Binding-site contacts:
Ligand atom N2 contacts residue ASN59 of chain 2.A at 2.8 Å (h-bond).
Ligand atom C5 contacts residue SER61 of chain 2.A at 3.9 Å.
Ligand atom C2 contacts residue SER61 of chain 2.A at 4.5 Å.
Ligand atom C2 contacts residue ASN59 of chain 2.A at 2.4 Å.
Ligand atom O5 contacts residue ASN59 of chain 2.A at 2.4 Å (h-bond).
Ligand atom C1 contacts residue ASN59 of chain 2.A at 1.5 Å.
Ligand atom C5 contacts residue ASN59 of chain 2.A at 3.7 Å.
Ligand atom O7 contacts residue ASN59 of chain 2.A at 2.9 Å (h-bond).
Ligand atom O5 contacts residue SER61 of chain 2.A at 3.6 Å.
Ligand atom C6 contacts residue THR62 of chain 2.A at 4.1 Å.
Ligand atom C1 contacts residue SER61 of chain 2.A at 3.3 Å.
Ligand atom C5 contacts residue THR62 of chain 2.A at 4.3 Å.
Ligand atom C7 contacts residue ASN59 of chain 2.A at 3.2 Å.
Ligand atom C4 contacts residue ASN59 of chain 2.A at 4.2 Å.
Ligand atom C3 contacts residue ASN59 of chain 2.A at 3.8 Å.

Sequence of chain 2.A:
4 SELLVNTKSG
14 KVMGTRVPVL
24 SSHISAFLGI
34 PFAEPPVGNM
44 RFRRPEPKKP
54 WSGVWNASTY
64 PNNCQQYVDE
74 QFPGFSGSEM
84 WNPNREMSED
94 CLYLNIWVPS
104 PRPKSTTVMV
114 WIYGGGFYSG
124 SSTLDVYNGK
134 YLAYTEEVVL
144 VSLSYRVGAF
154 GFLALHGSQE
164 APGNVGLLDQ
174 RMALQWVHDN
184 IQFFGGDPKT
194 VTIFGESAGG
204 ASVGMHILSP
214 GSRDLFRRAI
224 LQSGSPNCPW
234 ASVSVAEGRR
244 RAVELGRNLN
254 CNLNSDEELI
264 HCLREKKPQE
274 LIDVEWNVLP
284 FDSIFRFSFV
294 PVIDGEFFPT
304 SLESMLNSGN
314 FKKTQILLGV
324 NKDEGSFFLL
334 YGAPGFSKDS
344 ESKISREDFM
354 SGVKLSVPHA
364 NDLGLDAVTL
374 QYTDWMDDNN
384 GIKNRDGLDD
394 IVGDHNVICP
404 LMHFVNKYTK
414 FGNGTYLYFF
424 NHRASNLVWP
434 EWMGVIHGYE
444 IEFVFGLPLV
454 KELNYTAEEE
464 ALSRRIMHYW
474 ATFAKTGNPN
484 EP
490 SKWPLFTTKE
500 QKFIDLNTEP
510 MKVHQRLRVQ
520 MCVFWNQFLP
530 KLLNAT

This small molecule binds to this protein.
Small molecule (SMILES): CC(=O)N[C@@H]1[C@@H](O)[C@H](O)[C@@H](CO)O[C@H]1O